Sequence of chain 1.A:
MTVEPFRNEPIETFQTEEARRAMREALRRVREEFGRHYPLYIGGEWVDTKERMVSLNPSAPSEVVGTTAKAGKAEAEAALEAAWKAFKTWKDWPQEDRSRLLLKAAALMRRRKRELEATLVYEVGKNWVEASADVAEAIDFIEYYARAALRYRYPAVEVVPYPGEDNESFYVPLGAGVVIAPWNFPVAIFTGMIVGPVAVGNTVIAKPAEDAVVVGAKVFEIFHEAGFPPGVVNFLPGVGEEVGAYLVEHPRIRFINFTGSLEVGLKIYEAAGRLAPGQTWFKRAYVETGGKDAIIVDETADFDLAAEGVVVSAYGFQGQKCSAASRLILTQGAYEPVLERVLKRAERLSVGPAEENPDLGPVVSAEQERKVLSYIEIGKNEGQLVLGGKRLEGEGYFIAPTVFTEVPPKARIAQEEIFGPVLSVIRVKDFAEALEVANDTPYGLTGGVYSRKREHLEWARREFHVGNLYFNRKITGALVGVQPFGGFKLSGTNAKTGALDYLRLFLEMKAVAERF

Binding-site contacts:
Ligand atom CB contacts residue PHE185 of chain 1.A at 3.6 Å (hydrophobic).
Ligand atom O contacts residue PHE485 of chain 1.A at 3.6 Å.
Ligand atom N contacts residue GLU137 of chain 1.A at 3.0 Å (salt-bridge).
Ligand atom O contacts residue GLY477 of chain 1.A at 3.2 Å (h-bond).
Ligand atom C contacts residue SER323 of chain 1.A at 3.5 Å.
Ligand atom CG1 contacts residue GLU137 of chain 1.A at 3.3 Å.
Ligand atom CG2 contacts residue CYS322 of chain 1.A at 3.6 Å (hydrophobic).
Ligand atom CG1 contacts residue PHE185 of chain 1.A at 3.6 Å (hydrophobic).
Ligand atom OXT contacts residue THR476 of chain 1.A at 3.8 Å.
Ligand atom O contacts residue THR476 of chain 1.A at 4.0 Å.
Ligand atom CA contacts residue GLY477 of chain 1.A at 4.2 Å.
Ligand atom C contacts residue THR476 of chain 1.A at 4.2 Å.
Ligand atom N contacts residue GLY477 of chain 1.A at 4.3 Å.
Ligand atom OXT contacts residue ALA478 of chain 1.A at 4.3 Å.
Ligand atom O contacts residue SER323 of chain 1.A at 3.7 Å.
Ligand atom CA contacts residue ALA478 of chain 1.A at 4.1 Å (hydrophobic).
Ligand atom O contacts residue ALA478 of chain 1.A at 3.0 Å (h-bond).
Ligand atom CG1 contacts residue ILE189 of chain 1.A at 3.9 Å (hydrophobic).
Ligand atom CA contacts residue GLU137 of chain 1.A at 3.6 Å.
Ligand atom C contacts residue ALA478 of chain 1.A at 3.6 Å (hydrophobic).
Ligand atom OXT contacts residue PHE185 of chain 1.A at 4.3 Å.
Ligand atom CG2 contacts residue PHE185 of chain 1.A at 4.3 Å (hydrophobic).
Ligand atom C contacts residue GLY477 of chain 1.A at 3.2 Å.
Ligand atom CG2 contacts residue PHE485 of chain 1.A at 3.7 Å (hydrophobic).
Ligand atom OXT contacts residue SER323 of chain 1.A at 2.7 Å (h-bond).
Ligand atom OXT contacts residue GLY477 of chain 1.A at 2.9 Å (h-bond).
Ligand atom N contacts residue ALA478 of chain 1.A at 3.1 Å (h-bond).
Ligand atom CB contacts residue GLU137 of chain 1.A at 4.1 Å.
Ligand atom CA contacts residue PHE185 of chain 1.A at 4.2 Å (hydrophobic).
Ligand atom CG2 contacts residue SER323 of chain 1.A at 4.5 Å.
Ligand atom OXT contacts residue LYS321 of chain 1.A at 4.2 Å.

This protein binds this small molecule.
Small molecule (SMILES): CC(C)[C@H](N)C(=O)O